Sequence of chain 1.A:
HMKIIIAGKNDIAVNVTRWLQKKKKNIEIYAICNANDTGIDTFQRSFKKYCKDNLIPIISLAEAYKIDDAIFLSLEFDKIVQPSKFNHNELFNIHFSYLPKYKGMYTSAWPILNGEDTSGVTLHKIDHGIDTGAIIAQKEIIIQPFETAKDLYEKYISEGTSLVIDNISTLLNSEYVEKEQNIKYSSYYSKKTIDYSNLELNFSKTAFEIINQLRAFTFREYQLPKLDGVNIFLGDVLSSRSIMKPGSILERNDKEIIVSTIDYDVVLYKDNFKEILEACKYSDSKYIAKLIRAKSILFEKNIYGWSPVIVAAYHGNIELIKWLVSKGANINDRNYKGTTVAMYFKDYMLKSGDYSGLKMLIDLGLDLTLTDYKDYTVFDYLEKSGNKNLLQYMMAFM

Binding-site contacts:
Ligand atom O4 contacts residue TYR202 of chain 1.A at 3.3 Å.
Ligand atom C4 contacts residue GLN229 of chain 1.A at 3.8 Å.
Ligand atom N3 contacts residue TYR228 of chain 1.A at 3.3 Å.
Ligand atom C2 contacts residue TYR202 of chain 1.A at 3.3 Å (hydrophobic).
Ligand atom O1B contacts residue MET111 of chain 1.A at 3.5 Å.
Ligand atom O4 contacts residue GLN229 of chain 1.A at 3.9 Å.
Ligand atom O2 contacts residue TYR202 of chain 1.A at 3.5 Å.
Ligand atom O4Q contacts residue 1YJ1 of chain 1.C at 3.1 Å.
Ligand atom N1 contacts residue TYR228 of chain 1.A at 3.7 Å.
Ligand atom O1B contacts residue TYR112 of chain 1.A at 3.1 Å (h-bond).
Ligand atom C5Q contacts residue GLU82 of chain 1.A at 3.7 Å.
Ligand atom O2A contacts residue TYR228 of chain 1.A at 3.7 Å.
Ligand atom N3Q contacts residue 1YJ1 of chain 1.C at 3.7 Å.
Ligand atom N3 contacts residue GLN229 of chain 1.A at 2.9 Å (h-bond).
Ligand atom C4Q contacts residue GLU82 of chain 1.A at 3.8 Å.
Ligand atom C4' contacts residue PHE225 of chain 1.A at 3.8 Å (hydrophobic).
Ligand atom C1' contacts residue PHE225 of chain 1.A at 3.6 Å (hydrophobic).
Ligand atom C2 contacts residue GLN229 of chain 1.A at 3.6 Å.
Ligand atom C6Q contacts residue GLU82 of chain 1.A at 3.5 Å.
Ligand atom C4 contacts residue TYR202 of chain 1.A at 3.5 Å (hydrophobic).
Ligand atom C4Q contacts residue PHE83 of chain 1.A at 3.3 Å (hydrophobic).
Ligand atom O3' contacts residue THR113 of chain 1.A at 3.8 Å.
Ligand atom O4Q contacts residue PHE83 of chain 1.A at 2.8 Å (h-bond).
Ligand atom C2' contacts residue TYR202 of chain 1.A at 3.5 Å (hydrophobic).
Ligand atom O1A contacts residue LYS15 of chain 1.A at 3.0 Å (salt-bridge).
Ligand atom O4' contacts residue PHE225 of chain 1.A at 3.3 Å.
Ligand atom O2 contacts residue GLN229 of chain 1.A at 3.0 Å (h-bond).
Ligand atom C4 contacts residue TYR228 of chain 1.A at 3.6 Å (hydrophobic).
Ligand atom O2Q contacts residue GLY110 of chain 1.A at 2.8 Å (h-bond).
Ligand atom O3' contacts residue SER114 of chain 1.A at 3.3 Å.
Ligand atom O2 contacts residue PHE225 of chain 1.A at 3.6 Å.
Ligand atom O3' contacts residue TYR112 of chain 1.A at 3.4 Å.
Ligand atom C2 contacts residue TYR228 of chain 1.A at 3.6 Å (hydrophobic).
Ligand atom C1Q contacts residue MET111 of chain 1.A at 3.8 Å (hydrophobic).
Ligand atom O4 contacts residue TYR228 of chain 1.A at 3.7 Å.
Ligand atom N3 contacts residue TYR202 of chain 1.A at 3.1 Å.
Ligand atom C3Q contacts residue GLU82 of chain 1.A at 3.4 Å.
Ligand atom O3B contacts residue GLU82 of chain 1.A at 3.7 Å.
Ligand atom O4' contacts residue TYR228 of chain 1.A at 3.5 Å.
Ligand atom C5' contacts residue TYR159 of chain 1.A at 3.7 Å (hydrophobic).

The small molecule below binds the protein below.
Small molecule (SMILES): Cc1cn([C@H]2C[C@H](O)[C@@H](CO[P](=O)(O)O[P](=O)(O)O[C@H]3O[C@H](C)[C@H](O)[C@H](N)[C@H]3O)O2)c(=O)[nH]c1=O